Binding-site contacts:
Ligand atom O5 contacts residue CYS1123 of chain 1.B at 4.5 Å.
Ligand atom C1 contacts residue CYS1079 of chain 1.B at 4.2 Å (hydrophobic).
Ligand atom C7 contacts residue ASN1131 of chain 1.B at 3.2 Å.
Ligand atom C5 contacts residue CYS1079 of chain 1.B at 4.2 Å (hydrophobic).
Ligand atom C5 contacts residue ASN1131 of chain 1.B at 3.6 Å.
Ligand atom O5 contacts residue ASN1131 of chain 1.B at 2.3 Å (h-bond).
Ligand atom N2 contacts residue ASN1131 of chain 1.B at 2.9 Å (h-bond).
Ligand atom C2 contacts residue ASN1131 of chain 1.B at 2.4 Å.
Ligand atom C6 contacts residue CYS1079 of chain 1.B at 4.4 Å (hydrophobic).
Ligand atom C1 contacts residue ASN1131 of chain 1.B at 1.4 Å.
Ligand atom O5 contacts residue CYS1079 of chain 1.B at 3.7 Å.
Ligand atom C4 contacts residue ASN1131 of chain 1.B at 4.2 Å.
Ligand atom C3 contacts residue ASN1131 of chain 1.B at 3.8 Å.
Ligand atom O7 contacts residue ASN1131 of chain 1.B at 3.6 Å.
Ligand atom C8 contacts residue ASN1131 of chain 1.B at 3.8 Å.

Sequence of chain 1.B:
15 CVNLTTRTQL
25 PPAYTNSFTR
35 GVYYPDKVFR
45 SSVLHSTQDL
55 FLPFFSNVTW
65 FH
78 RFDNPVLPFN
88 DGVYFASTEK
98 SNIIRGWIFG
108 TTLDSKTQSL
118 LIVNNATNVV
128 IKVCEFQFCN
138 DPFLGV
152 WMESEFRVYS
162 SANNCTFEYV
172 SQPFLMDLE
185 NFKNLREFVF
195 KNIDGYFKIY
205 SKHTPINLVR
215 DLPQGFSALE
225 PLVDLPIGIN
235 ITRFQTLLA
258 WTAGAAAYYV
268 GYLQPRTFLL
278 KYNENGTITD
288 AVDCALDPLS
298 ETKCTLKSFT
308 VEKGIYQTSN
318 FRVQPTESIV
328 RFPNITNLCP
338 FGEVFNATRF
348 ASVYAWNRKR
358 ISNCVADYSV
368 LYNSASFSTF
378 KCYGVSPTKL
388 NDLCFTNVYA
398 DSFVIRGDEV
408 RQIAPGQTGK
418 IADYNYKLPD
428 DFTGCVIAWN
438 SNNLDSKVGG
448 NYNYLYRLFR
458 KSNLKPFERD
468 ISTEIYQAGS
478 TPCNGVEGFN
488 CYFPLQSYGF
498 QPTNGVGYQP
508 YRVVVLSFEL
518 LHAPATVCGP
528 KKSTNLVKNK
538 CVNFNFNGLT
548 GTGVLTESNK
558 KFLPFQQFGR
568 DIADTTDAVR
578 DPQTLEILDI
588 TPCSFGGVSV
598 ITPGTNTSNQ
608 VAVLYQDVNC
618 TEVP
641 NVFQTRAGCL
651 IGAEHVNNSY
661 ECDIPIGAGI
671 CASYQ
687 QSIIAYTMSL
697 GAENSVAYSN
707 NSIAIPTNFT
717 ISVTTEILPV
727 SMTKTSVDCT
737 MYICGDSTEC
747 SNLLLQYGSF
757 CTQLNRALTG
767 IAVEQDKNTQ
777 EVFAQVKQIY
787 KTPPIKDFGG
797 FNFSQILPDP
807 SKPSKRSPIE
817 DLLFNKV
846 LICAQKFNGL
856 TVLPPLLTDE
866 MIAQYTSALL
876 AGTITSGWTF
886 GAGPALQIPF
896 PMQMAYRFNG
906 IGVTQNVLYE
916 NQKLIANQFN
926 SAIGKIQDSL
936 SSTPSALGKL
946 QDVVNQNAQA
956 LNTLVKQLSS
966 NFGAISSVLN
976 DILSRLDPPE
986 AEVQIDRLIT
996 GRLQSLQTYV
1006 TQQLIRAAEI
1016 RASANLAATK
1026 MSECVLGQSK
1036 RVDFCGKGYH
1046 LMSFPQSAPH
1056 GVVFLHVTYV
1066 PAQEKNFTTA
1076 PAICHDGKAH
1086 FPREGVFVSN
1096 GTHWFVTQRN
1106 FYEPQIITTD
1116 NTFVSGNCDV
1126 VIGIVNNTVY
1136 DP

A protein and the small-molecule ligand that binds it are described below.
Small molecule (SMILES): CC(=O)N[C@@H]1[C@@H](O)[C@H](O)[C@@H](CO)O[C@H]1O